This protein binds this small molecule.
Small molecule (SMILES): CC(=O)N[C@@H]1[C@@H](O)[C@H](O)[C@@H](CO)O[C@H]1O

Sequence of chain 1.A:
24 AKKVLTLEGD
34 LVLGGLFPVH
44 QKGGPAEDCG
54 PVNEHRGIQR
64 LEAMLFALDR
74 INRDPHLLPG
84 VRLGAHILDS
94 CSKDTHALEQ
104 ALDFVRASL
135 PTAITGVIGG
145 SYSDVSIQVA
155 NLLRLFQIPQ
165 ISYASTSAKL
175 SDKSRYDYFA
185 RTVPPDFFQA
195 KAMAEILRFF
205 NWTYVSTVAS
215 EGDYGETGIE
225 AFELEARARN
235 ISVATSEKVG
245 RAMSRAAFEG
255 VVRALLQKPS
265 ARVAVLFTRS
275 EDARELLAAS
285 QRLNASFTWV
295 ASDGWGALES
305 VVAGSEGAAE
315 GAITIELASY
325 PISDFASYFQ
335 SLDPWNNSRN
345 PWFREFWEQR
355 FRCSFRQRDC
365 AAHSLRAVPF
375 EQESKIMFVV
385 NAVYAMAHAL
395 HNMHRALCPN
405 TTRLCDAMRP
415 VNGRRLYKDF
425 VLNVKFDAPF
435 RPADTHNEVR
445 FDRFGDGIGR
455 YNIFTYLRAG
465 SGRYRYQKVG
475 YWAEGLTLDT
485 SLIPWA

Binding-site contacts:
Ligand atom C7 contacts residue ASN205 of chain 1.A at 3.5 Å.
Ligand atom C1 contacts residue ASN205 of chain 1.A at 1.4 Å.
Ligand atom C8 contacts residue PHE204 of chain 1.A at 4.2 Å (hydrophobic).
Ligand atom C2 contacts residue ASN205 of chain 1.A at 2.5 Å.
Ligand atom C3 contacts residue ASN205 of chain 1.A at 3.8 Å.
Ligand atom O7 contacts residue PHE204 of chain 1.A at 4.3 Å.
Ligand atom C8 contacts residue PHE203 of chain 1.A at 3.3 Å (hydrophobic).
Ligand atom C5 contacts residue ASN205 of chain 1.A at 3.7 Å.
Ligand atom C7 contacts residue PHE204 of chain 1.A at 4.5 Å (hydrophobic).
Ligand atom C7 contacts residue PHE203 of chain 1.A at 3.6 Å (hydrophobic).
Ligand atom C4 contacts residue ASN205 of chain 1.A at 4.2 Å.
Ligand atom O5 contacts residue ASN205 of chain 1.A at 2.3 Å (h-bond).
Ligand atom O7 contacts residue ASN205 of chain 1.A at 3.4 Å (h-bond).
Ligand atom N2 contacts residue ASN205 of chain 1.A at 3.0 Å (h-bond).
Ligand atom N2 contacts residue PHE203 of chain 1.A at 3.5 Å (h-bond).